Sequence of chain 1.B:
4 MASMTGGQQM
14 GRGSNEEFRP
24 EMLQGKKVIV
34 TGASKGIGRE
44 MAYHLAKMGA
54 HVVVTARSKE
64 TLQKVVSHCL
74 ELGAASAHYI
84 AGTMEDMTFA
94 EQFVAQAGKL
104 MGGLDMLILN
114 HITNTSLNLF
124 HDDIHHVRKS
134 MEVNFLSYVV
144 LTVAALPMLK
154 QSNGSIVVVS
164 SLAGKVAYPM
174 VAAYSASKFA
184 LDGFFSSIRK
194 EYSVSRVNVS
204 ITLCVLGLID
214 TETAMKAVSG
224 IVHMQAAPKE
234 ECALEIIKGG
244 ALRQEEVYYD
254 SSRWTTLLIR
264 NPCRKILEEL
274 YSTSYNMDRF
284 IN

Sequence of chain 1.A:
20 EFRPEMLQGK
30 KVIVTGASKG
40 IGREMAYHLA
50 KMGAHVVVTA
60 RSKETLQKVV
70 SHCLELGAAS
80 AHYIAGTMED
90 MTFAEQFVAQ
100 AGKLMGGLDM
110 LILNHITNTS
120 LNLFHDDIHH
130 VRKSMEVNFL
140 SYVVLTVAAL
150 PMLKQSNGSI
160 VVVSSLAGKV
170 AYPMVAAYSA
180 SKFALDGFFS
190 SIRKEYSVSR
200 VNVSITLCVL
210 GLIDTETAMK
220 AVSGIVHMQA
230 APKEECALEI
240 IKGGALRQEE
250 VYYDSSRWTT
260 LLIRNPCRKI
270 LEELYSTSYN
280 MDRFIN

The protein below binds the small molecule below.
Small molecule (SMILES): OC12CCC(c3nnc4c(Oc5ccccc5F)cccn34)(CC1)C2

Binding-site contacts:
Ligand atom C2 contacts residue LEU165 of chain 1.A at 3.9 Å (hydrophobic).
Ligand atom C1 contacts residue LEU165 of chain 1.A at 3.7 Å (hydrophobic).
Ligand atom O24 contacts residue SER164 of chain 1.A at 3.4 Å (h-bond).
Ligand atom C5 contacts residue VAL169 of chain 1.A at 3.9 Å (hydrophobic).
Ligand atom C4 contacts residue LEU165 of chain 1.A at 3.9 Å (hydrophobic).
Ligand atom C6 contacts residue LEU165 of chain 1.A at 3.6 Å (hydrophobic).
Ligand atom C13 contacts residue TYR171 of chain 1.A at 3.5 Å (hydrophobic).
Ligand atom C5 contacts residue LEU165 of chain 1.A at 3.9 Å (hydrophobic).
Ligand atom C12 contacts residue SER164 of chain 1.A at 4.0 Å.
Ligand atom C8 contacts residue TYR177 of chain 1.A at 3.8 Å (hydrophobic).
Ligand atom N9 contacts residue TYR177 of chain 1.A at 2.8 Å (h-bond).
Ligand atom C21 contacts residue ALA217 of chain 1.A at 3.9 Å (hydrophobic).
Ligand atom N10 contacts residue TYR177 of chain 1.A at 3.5 Å (h-bond).
Ligand atom C5 contacts residue TYR274 of chain 1.B at 3.5 Å (hydrophobic).
Ligand atom C7 contacts residue SER164 of chain 1.A at 3.6 Å.
Ligand atom C17 contacts residue LEU120 of chain 1.A at 3.9 Å (hydrophobic).
Ligand atom C20 contacts residue ALA217 of chain 1.A at 3.6 Å (hydrophobic).
Ligand atom C20 contacts residue ALA220 of chain 1.A at 4.1 Å (hydrophobic).
Ligand atom C14 contacts residue TYR171 of chain 1.A at 3.5 Å (hydrophobic).
Ligand atom C18 contacts residue THR118 of chain 1.A at 3.6 Å.
Ligand atom C6 contacts residue ALA166 of chain 1.A at 3.6 Å (hydrophobic).
Ligand atom C3 contacts residue LEU165 of chain 1.A at 3.6 Å (hydrophobic).
Ligand atom N9 contacts residue SER164 of chain 1.A at 3.8 Å.
Ligand atom C22 contacts residue TYR177 of chain 1.A at 3.7 Å (hydrophobic).
Ligand atom F25 contacts residue LEU211 of chain 1.A at 3.2 Å.
Ligand atom F25 contacts residue GLY210 of chain 1.A at 3.5 Å.
Ligand atom C21 contacts residue VAL221 of chain 1.A at 4.0 Å (hydrophobic).
Ligand atom C5 contacts residue TYR171 of chain 1.A at 3.3 Å (hydrophobic).
Ligand atom C6 contacts residue TYR171 of chain 1.A at 3.5 Å (hydrophobic).
Ligand atom N10 contacts residue NAP1 of chain 1.E at 3.4 Å.
Ligand atom C17 contacts residue VAL174 of chain 1.A at 3.9 Å (hydrophobic).
Ligand atom N9 contacts residue NAP1 of chain 1.E at 3.2 Å.
Ligand atom C4 contacts residue TYR171 of chain 1.A at 4.0 Å (hydrophobic).
Ligand atom C3 contacts residue MET227 of chain 1.A at 3.6 Å (hydrophobic).
Ligand atom C4 contacts residue TYR274 of chain 1.B at 3.3 Å (hydrophobic).
Ligand atom C8 contacts residue NAP1 of chain 1.E at 4.1 Å.
Ligand atom C1 contacts residue ALA166 of chain 1.A at 4.0 Å (hydrophobic).
Ligand atom O23 contacts residue ILE115 of chain 1.A at 3.5 Å.
Ligand atom O24 contacts residue ALA166 of chain 1.A at 3.7 Å.
Ligand atom N10 contacts residue SER164 of chain 1.A at 2.8 Å (h-bond).